Binding-site contacts:
Ligand atom C12 contacts residue ILE375 of chain 1.A at 4.1 Å (hydrophobic).
Ligand atom C7 contacts residue GLN384 of chain 1.A at 3.7 Å.
Ligand atom C10 contacts residue ASP335 of chain 1.A at 3.6 Å.
Ligand atom C17 contacts residue PRO371 of chain 1.A at 4.1 Å (hydrophobic).
Ligand atom C7 contacts residue PHE381 of chain 1.A at 3.9 Å (hydrophobic).
Ligand atom O18 contacts residue TYR383 of chain 1.A at 2.5 Å (h-bond).
Ligand atom C5 contacts residue TRP336 of chain 1.A at 3.6 Å (hydrophobic).
Ligand atom O4 contacts residue GLN384 of chain 1.A at 4.0 Å.
Ligand atom C12 contacts residue PHE381 of chain 1.A at 4.2 Å (hydrophobic).
Ligand atom C13 contacts residue TYR383 of chain 1.A at 3.9 Å (hydrophobic).
Ligand atom C16 contacts residue ASP335 of chain 1.A at 3.4 Å.
Ligand atom C11 contacts residue MET469 of chain 1.A at 4.1 Å (hydrophobic).
Ligand atom C5 contacts residue GLN384 of chain 1.A at 4.1 Å.
Ligand atom O18 contacts residue GLN384 of chain 1.A at 4.4 Å.
Ligand atom C14 contacts residue PRO371 of chain 1.A at 3.9 Å (hydrophobic).
Ligand atom C6 contacts residue LEU499 of chain 1.A at 3.9 Å (hydrophobic).
Ligand atom C1 contacts residue GLN384 of chain 1.A at 3.8 Å.
Ligand atom C14 contacts residue ILE375 of chain 1.A at 4.0 Å (hydrophobic).
Ligand atom C3 contacts residue GLN384 of chain 1.A at 4.0 Å.
Ligand atom C17 contacts residue SER374 of chain 1.A at 3.9 Å.
Ligand atom C8 contacts residue GLN384 of chain 1.A at 4.2 Å.
Ligand atom O18 contacts residue ASP335 of chain 1.A at 2.9 Å (salt-bridge).
Ligand atom C10 contacts residue TRP336 of chain 1.A at 3.7 Å (hydrophobic).
Ligand atom C15 contacts residue SER374 of chain 1.A at 3.8 Å.
Ligand atom C16 contacts residue GLN384 of chain 1.A at 4.1 Å.
Ligand atom C2 contacts residue TRP336 of chain 1.A at 3.7 Å (hydrophobic).
Ligand atom C16 contacts residue TRP336 of chain 1.A at 3.8 Å (hydrophobic).
Ligand atom C16 contacts residue TYR383 of chain 1.A at 3.4 Å (hydrophobic).
Ligand atom C6 contacts residue GLN384 of chain 1.A at 4.1 Å.
Ligand atom C13 contacts residue LEU499 of chain 1.A at 4.0 Å (hydrophobic).
Ligand atom C11 contacts residue ILE375 of chain 1.A at 3.6 Å (hydrophobic).
Ligand atom C16 contacts residue TYR466 of chain 1.A at 3.1 Å (hydrophobic).
Ligand atom C10 contacts residue THR360 of chain 1.A at 4.1 Å.
Ligand atom C9 contacts residue ILE375 of chain 1.A at 3.6 Å (hydrophobic).
Ligand atom C2 contacts residue GLN384 of chain 1.A at 3.8 Å.
Ligand atom C13 contacts residue TRP336 of chain 1.A at 4.1 Å (hydrophobic).
Ligand atom O18 contacts residue TYR466 of chain 1.A at 2.7 Å (h-bond).
Ligand atom C13 contacts residue ASP335 of chain 1.A at 3.2 Å.
Ligand atom C7 contacts residue ILE375 of chain 1.A at 4.0 Å (hydrophobic).
Ligand atom C3 contacts residue PHE381 of chain 1.A at 4.2 Å (hydrophobic).

This protein binds this small molecule.
Small molecule (SMILES): OCCCc1ccc(OCc2ccccc2)cc1

Sequence of chain 1.A:
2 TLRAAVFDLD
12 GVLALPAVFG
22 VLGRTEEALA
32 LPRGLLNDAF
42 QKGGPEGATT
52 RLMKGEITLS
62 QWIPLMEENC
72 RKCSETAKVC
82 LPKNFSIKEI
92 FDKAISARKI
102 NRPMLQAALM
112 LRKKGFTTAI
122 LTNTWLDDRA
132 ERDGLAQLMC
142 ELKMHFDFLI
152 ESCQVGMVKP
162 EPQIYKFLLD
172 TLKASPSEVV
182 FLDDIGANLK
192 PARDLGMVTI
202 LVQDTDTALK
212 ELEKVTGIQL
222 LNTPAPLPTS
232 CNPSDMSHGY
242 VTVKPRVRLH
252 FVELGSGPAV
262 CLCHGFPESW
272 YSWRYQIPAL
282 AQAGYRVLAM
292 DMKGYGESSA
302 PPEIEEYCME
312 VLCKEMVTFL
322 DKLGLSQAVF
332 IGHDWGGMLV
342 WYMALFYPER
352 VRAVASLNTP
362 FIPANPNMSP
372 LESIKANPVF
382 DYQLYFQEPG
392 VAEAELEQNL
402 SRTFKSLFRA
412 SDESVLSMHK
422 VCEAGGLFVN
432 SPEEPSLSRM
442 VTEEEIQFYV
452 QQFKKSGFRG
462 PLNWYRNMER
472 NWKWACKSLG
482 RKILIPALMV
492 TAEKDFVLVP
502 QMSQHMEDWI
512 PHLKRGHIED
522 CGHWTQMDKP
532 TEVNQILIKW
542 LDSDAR